A small-molecule ligand and the protein it binds are described below.
Small molecule (SMILES): CSCC[C@H]([NH3+])C(=O)N[C@@H](Cc1ccccc1)C(=O)N[C@@H](CCCC[NH3+])C(=O)N[C@@H](C)C(=O)N[C@H](C=O)Cc1ccccc1

Binding-site contacts:
Ligand atom C contacts residue RD81 of chain 1.BJ at 4.0 Å.
Ligand atom CB contacts residue RD81 of chain 1.BJ at 3.0 Å.
Ligand atom O contacts residue RD81 of chain 1.BJ at 3.2 Å.
Ligand atom O contacts residue RD81 of chain 1.BJ at 3.9 Å.
Ligand atom CB contacts residue RD81 of chain 1.BJ at 4.5 Å.
Ligand atom CA contacts residue RD81 of chain 1.BJ at 4.1 Å.
Ligand atom C contacts residue RD81 of chain 1.BJ at 4.1 Å.
Ligand atom N contacts residue RD81 of chain 1.BJ at 4.1 Å.